A protein and the small-molecule ligand that binds it are described below.
Small molecule (SMILES): CC(=O)N[C@H]1[C@H]([C@H](O)[C@H](O)CO)O[C@@](O[C@H]2[C@@H](O)[C@@H](CO)O[C@@H](O[C@H]3[C@H](O)[C@@H](O)[C@H](O)O[C@@H]3CO)[C@@H]2O)(C(=O)O)C[C@@H]1O

Binding-site contacts:
Ligand atom C11 contacts residue ASP85 of chain 1.D at 4.0 Å.
Ligand atom O1A contacts residue TYR72 of chain 1.C at 3.6 Å.
Ligand atom C1 contacts residue GLY78 of chain 1.C at 4.2 Å.
Ligand atom C3 contacts residue GLY78 of chain 1.C at 3.9 Å.
Ligand atom O10 contacts residue THR291 of chain 1.C at 4.4 Å.
Ligand atom C3 contacts residue GLY78 of chain 1.C at 4.3 Å.
Ligand atom C6 contacts residue ASN93 of chain 1.C at 3.7 Å.
Ligand atom O4 contacts residue ARG289 of chain 1.C at 4.5 Å.
Ligand atom C6 contacts residue TYR72 of chain 1.C at 3.9 Å (hydrophobic).
Ligand atom O8 contacts residue ARG77 of chain 1.C at 3.6 Å (salt-bridge).
Ligand atom O1A contacts residue HIS298 of chain 1.C at 4.3 Å.
Ligand atom O9 contacts residue ARG77 of chain 1.C at 3.8 Å.
Ligand atom O3 contacts residue VAL296 of chain 1.C at 4.4 Å.
Ligand atom O6 contacts residue ASN93 of chain 1.C at 3.4 Å (h-bond).
Ligand atom C3 contacts residue ARG77 of chain 1.C at 4.2 Å.
Ligand atom C2 contacts residue GLY78 of chain 1.C at 4.1 Å.
Ligand atom O1B contacts residue TYR72 of chain 1.C at 4.4 Å.
Ligand atom C4 contacts residue TYR72 of chain 1.C at 3.4 Å (hydrophobic).
Ligand atom O4 contacts residue ILE79 of chain 1.C at 3.7 Å.
Ligand atom N5 contacts residue TYR72 of chain 1.C at 3.1 Å (h-bond).
Ligand atom C10 contacts residue TYR72 of chain 1.C at 4.0 Å (hydrophobic).
Ligand atom C11 contacts residue TYR72 of chain 1.C at 4.3 Å (hydrophobic).
Ligand atom O3 contacts residue GLY78 of chain 1.C at 3.4 Å.
Ligand atom O1A contacts residue GLY78 of chain 1.C at 3.8 Å.
Ligand atom O4 contacts residue GLY78 of chain 1.C at 3.1 Å.
Ligand atom O4 contacts residue HIS298 of chain 1.C at 3.2 Å (h-bond).
Ligand atom O4 contacts residue ASN80 of chain 1.C at 4.3 Å.
Ligand atom C1 contacts residue ARG77 of chain 1.C at 3.3 Å.
Ligand atom C4 contacts residue HIS298 of chain 1.C at 3.8 Å.
Ligand atom C4 contacts residue GLY78 of chain 1.C at 3.2 Å.
Ligand atom O1A contacts residue ARG77 of chain 1.C at 3.0 Å (salt-bridge).
Ligand atom C2 contacts residue ARG77 of chain 1.C at 4.4 Å.
Ligand atom O4 contacts residue TYR72 of chain 1.C at 3.8 Å.
Ligand atom C1 contacts residue TYR72 of chain 1.C at 4.3 Å (hydrophobic).
Ligand atom O1B contacts residue ARG77 of chain 1.C at 2.7 Å (salt-bridge).
Ligand atom C4 contacts residue ARG77 of chain 1.C at 4.4 Å.
Ligand atom C3 contacts residue HIS298 of chain 1.C at 3.5 Å.
Ligand atom O10 contacts residue ASN293 of chain 1.C at 4.5 Å.
Ligand atom C5 contacts residue TYR72 of chain 1.C at 3.6 Å (hydrophobic).
Ligand atom O4 contacts residue THR291 of chain 1.C at 3.3 Å.

Sequence of chain 1.D:
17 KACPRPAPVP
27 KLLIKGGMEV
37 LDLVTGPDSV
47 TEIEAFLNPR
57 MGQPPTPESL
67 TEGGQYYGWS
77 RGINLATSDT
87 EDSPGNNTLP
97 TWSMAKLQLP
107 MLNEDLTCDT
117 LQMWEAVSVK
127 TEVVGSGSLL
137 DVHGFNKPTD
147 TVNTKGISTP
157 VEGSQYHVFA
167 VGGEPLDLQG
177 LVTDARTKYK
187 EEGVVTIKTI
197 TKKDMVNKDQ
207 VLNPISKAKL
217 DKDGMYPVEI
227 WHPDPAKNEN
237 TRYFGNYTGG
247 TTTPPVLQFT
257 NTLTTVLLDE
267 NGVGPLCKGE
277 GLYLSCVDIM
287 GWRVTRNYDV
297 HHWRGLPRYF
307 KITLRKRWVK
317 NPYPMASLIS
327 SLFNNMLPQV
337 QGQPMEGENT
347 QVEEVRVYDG

Sequence of chain 1.C:
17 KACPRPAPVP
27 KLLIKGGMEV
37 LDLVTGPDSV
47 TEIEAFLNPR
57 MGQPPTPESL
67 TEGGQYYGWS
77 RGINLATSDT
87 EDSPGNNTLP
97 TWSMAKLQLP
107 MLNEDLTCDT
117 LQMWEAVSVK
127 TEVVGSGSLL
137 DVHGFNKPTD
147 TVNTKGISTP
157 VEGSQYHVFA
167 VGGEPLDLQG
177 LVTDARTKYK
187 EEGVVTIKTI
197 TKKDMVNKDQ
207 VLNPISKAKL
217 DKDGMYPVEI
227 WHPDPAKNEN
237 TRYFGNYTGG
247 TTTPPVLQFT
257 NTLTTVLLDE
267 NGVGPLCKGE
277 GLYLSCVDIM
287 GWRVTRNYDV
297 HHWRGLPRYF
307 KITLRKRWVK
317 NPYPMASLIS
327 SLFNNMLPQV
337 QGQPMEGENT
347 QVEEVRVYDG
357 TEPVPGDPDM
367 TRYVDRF